Sequence of chain 1.WA:
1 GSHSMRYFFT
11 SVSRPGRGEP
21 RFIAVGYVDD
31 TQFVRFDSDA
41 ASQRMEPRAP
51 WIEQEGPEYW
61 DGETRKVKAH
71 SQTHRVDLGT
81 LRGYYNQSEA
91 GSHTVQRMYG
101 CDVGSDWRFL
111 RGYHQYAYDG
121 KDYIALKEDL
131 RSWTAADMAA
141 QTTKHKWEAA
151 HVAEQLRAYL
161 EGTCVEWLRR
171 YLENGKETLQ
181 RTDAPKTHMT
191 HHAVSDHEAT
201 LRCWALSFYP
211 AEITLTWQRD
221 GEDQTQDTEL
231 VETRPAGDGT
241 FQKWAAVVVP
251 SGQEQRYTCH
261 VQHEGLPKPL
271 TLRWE

Binding-site contacts:
Ligand atom CD2 contacts residue LEU156 of chain 1.WA at 3.6 Å (hydrophobic).
Ligand atom CD2 contacts residue ARG97 of chain 1.WA at 3.4 Å.
Ligand atom CG2 contacts residue GLU63 of chain 1.WA at 3.0 Å.
Ligand atom CG2 contacts residue VAL152 of chain 1.WA at 3.7 Å (hydrophobic).
Ligand atom CD1 contacts residue TRP167 of chain 1.WA at 3.2 Å (hydrophobic).
Ligand atom CG1 contacts residue ASP77 of chain 1.WA at 3.4 Å.
Ligand atom CD1 contacts residue VAL152 of chain 1.WA at 3.5 Å (hydrophobic).
Ligand atom CG1 contacts residue TYR99 of chain 1.WA at 3.2 Å (hydrophobic).
Ligand atom O contacts residue TYR7 of chain 1.WA at 3.4 Å.
Ligand atom CE1 contacts residue THR163 of chain 1.WA at 3.6 Å.
Ligand atom O contacts residue THR143 of chain 1.WA at 3.1 Å (h-bond).
Ligand atom CD1 contacts residue TYR159 of chain 1.WA at 3.6 Å (hydrophobic).
Ligand atom CD2 contacts residue GLU63 of chain 1.WA at 3.2 Å.
Ligand atom CE1 contacts residue TRP167 of chain 1.WA at 3.1 Å (hydrophobic).
Ligand atom CG2 contacts residue THR143 of chain 1.WA at 3.5 Å.
Ligand atom O contacts residue TYR159 of chain 1.WA at 2.3 Å (h-bond).
Ligand atom N contacts residue GLU63 of chain 1.WA at 3.2 Å (salt-bridge).
Ligand atom O contacts residue TYR84 of chain 1.WA at 3.1 Å (h-bond).
Ligand atom O contacts residue HIS70 of chain 1.WA at 3.5 Å.
Ligand atom CB contacts residue ASP77 of chain 1.WA at 3.4 Å.
Ligand atom OXT contacts residue THR80 of chain 1.WA at 3.4 Å.
Ligand atom CG2 contacts residue TYR123 of chain 1.WA at 3.5 Å (hydrophobic).
Ligand atom CA contacts residue TYR99 of chain 1.WA at 3.7 Å (hydrophobic).
Ligand atom CB contacts residue TYR99 of chain 1.WA at 3.3 Å (hydrophobic).
Ligand atom N contacts residue MET5 of chain 1.WA at 3.6 Å.
Ligand atom CG contacts residue GLU63 of chain 1.WA at 3.3 Å.
Ligand atom CG2 contacts residue MET45 of chain 1.WA at 3.6 Å (hydrophobic).
Ligand atom N contacts residue TYR99 of chain 1.WA at 2.9 Å (h-bond).
Ligand atom CA contacts residue TYR7 of chain 1.WA at 3.7 Å (hydrophobic).
Ligand atom CD2 contacts residue LYS66 of chain 1.WA at 3.4 Å.
Ligand atom O contacts residue THR73 of chain 1.WA at 2.9 Å.
Ligand atom O contacts residue TRP147 of chain 1.WA at 2.8 Å (h-bond).
Ligand atom CB contacts residue HIS70 of chain 1.WA at 3.6 Å.
Ligand atom ND1 contacts residue GLN155 of chain 1.WA at 3.2 Å.
Ligand atom N contacts residue ASP77 of chain 1.WA at 3.6 Å (salt-bridge).
Ligand atom O contacts residue HIS70 of chain 1.WA at 3.1 Å (h-bond).
Ligand atom C contacts residue TYR159 of chain 1.WA at 3.5 Å (hydrophobic).
Ligand atom CE2 contacts residue LYS66 of chain 1.WA at 3.4 Å.
Ligand atom CB contacts residue GLU63 of chain 1.WA at 2.9 Å.
Ligand atom C contacts residue TYR7 of chain 1.WA at 3.6 Å (hydrophobic).

A small-molecule ligand and the protein it binds are described below.
Small molecule (SMILES): CC[C@H](C)[C@H](NC(=O)[C@H](CC(C)C)NC(=O)[C@H](Cc1cnc[nH]1)NC(=O)[C@H](CC(=O)O)NC(=O)[C@H](CC(C)C)NC(=O)[C@@H](NC(=O)[C@@H](N)Cc1ccc(O)cc1)C(C)C)C(=O)N[C@H](C(=O)N[C@H](C(=O)O)C(C)C)C(C)C